This protein binds this small molecule.
Small molecule (SMILES): C=CCO[C@@]1(C(=O)O)O[C@H]([C@H](O)CO)[C@H](O)[C@H](O)[C@@H]1O

Sequence of chain 1.A:
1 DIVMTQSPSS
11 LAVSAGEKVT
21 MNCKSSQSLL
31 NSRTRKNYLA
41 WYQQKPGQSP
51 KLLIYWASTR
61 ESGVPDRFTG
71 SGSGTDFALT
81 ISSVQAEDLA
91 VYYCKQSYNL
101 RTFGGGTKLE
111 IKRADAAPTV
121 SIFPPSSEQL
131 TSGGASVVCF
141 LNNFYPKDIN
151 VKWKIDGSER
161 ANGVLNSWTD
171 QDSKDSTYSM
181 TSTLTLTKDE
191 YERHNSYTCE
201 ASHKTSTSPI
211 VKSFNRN

Sequence of chain 1.B:
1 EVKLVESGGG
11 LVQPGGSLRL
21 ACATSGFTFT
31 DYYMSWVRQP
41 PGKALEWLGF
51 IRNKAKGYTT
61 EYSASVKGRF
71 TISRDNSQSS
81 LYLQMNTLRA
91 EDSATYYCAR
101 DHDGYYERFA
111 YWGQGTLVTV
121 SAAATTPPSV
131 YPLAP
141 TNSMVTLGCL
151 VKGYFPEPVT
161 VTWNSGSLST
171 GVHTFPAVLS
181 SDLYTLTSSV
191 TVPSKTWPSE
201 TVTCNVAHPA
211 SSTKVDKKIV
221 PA

Binding-site contacts:
Ligand atom C5 contacts residue ARG101 of chain 1.A at 4.2 Å.
Ligand atom C5 contacts residue SER97 of chain 1.A at 3.5 Å.
Ligand atom O5 contacts residue TYR98 of chain 1.A at 3.8 Å.
Ligand atom O5 contacts residue SER97 of chain 1.A at 2.6 Å (h-bond).
Ligand atom C4 contacts residue HIS102 of chain 1.B at 3.5 Å.
Ligand atom O2 contacts residue HIS102 of chain 1.B at 3.7 Å.
Ligand atom O1A contacts residue PHE50 of chain 1.B at 4.4 Å.
Ligand atom O1B contacts residue LYS56 of chain 1.B at 4.4 Å.
Ligand atom O5 contacts residue GLU107 of chain 1.B at 4.5 Å.
Ligand atom C5 contacts residue TYR38 of chain 1.A at 4.1 Å (hydrophobic).
Ligand atom C3 contacts residue ARG101 of chain 1.A at 4.0 Å.
Ligand atom O3 contacts residue ARG101 of chain 1.A at 3.1 Å (salt-bridge).
Ligand atom O4 contacts residue ARG101 of chain 1.A at 2.8 Å (salt-bridge).
Ligand atom C9 contacts residue TYR33 of chain 1.B at 4.2 Å (hydrophobic).
Ligand atom O1A contacts residue ARG52 of chain 1.B at 2.7 Å (salt-bridge).
Ligand atom C1 contacts residue TYR33 of chain 1.B at 3.5 Å (hydrophobic).
Ligand atom O1B contacts residue ARG52 of chain 1.B at 2.7 Å (salt-bridge).
Ligand atom O1B contacts residue PHE50 of chain 1.B at 4.4 Å.
Ligand atom O2 contacts residue TYR33 of chain 1.B at 3.8 Å.
Ligand atom C4 contacts residue SER97 of chain 1.A at 4.3 Å.
Ligand atom O7 contacts residue ASN31 of chain 1.A at 4.2 Å.
Ligand atom O4 contacts residue HIS102 of chain 1.B at 3.4 Å.
Ligand atom O3 contacts residue TYR33 of chain 1.B at 4.4 Å.
Ligand atom C2 contacts residue TYR33 of chain 1.B at 4.2 Å (hydrophobic).
Ligand atom O7 contacts residue TYR38 of chain 1.A at 3.2 Å.
Ligand atom O1B contacts residue TYR33 of chain 1.B at 2.3 Å (h-bond).
Ligand atom O7 contacts residue TYR98 of chain 1.A at 3.9 Å.
Ligand atom C4 contacts residue GLU107 of chain 1.B at 3.2 Å.
Ligand atom O5 contacts residue ARG101 of chain 1.A at 3.4 Å (salt-bridge).
Ligand atom O4 contacts residue SER97 of chain 1.A at 3.9 Å.
Ligand atom O3 contacts residue PHE50 of chain 1.B at 3.8 Å.
Ligand atom C3 contacts residue TYR33 of chain 1.B at 4.1 Å (hydrophobic).
Ligand atom O5 contacts residue LEU100 of chain 1.A at 4.4 Å.
Ligand atom C3 contacts residue HIS102 of chain 1.B at 3.8 Å.
Ligand atom C4 contacts residue ARG101 of chain 1.A at 3.9 Å.
Ligand atom C7 contacts residue TYR98 of chain 1.A at 3.9 Å (hydrophobic).
Ligand atom O4 contacts residue GLU107 of chain 1.B at 2.6 Å (salt-bridge).
Ligand atom C5 contacts residue GLU107 of chain 1.B at 3.6 Å.
Ligand atom O5 contacts residue ASN99 of chain 1.A at 4.4 Å.
Ligand atom C1 contacts residue ARG52 of chain 1.B at 3.4 Å.